Binding-site contacts:
Ligand atom C1 contacts residue GLN644 of chain 1.B at 3.8 Å.
Ligand atom C2 contacts residue ASN616 of chain 1.B at 2.4 Å.
Ligand atom C2 contacts residue GLN644 of chain 1.B at 4.4 Å.
Ligand atom O7 contacts residue ILE834 of chain 1.C at 3.7 Å.
Ligand atom C8 contacts residue ILE834 of chain 1.C at 3.5 Å (hydrophobic).
Ligand atom C5 contacts residue ASN616 of chain 1.B at 3.6 Å.
Ligand atom C7 contacts residue GLN644 of chain 1.B at 4.2 Å.
Ligand atom O5 contacts residue ASN616 of chain 1.B at 2.3 Å (h-bond).
Ligand atom C3 contacts residue ASN616 of chain 1.B at 3.7 Å.
Ligand atom C7 contacts residue ILE834 of chain 1.C at 3.9 Å (hydrophobic).
Ligand atom C8 contacts residue ARG646 of chain 1.B at 4.4 Å.
Ligand atom C7 contacts residue ASN616 of chain 1.B at 4.1 Å.
Ligand atom C1 contacts residue ASN616 of chain 1.B at 1.4 Å.
Ligand atom N2 contacts residue GLN644 of chain 1.B at 3.6 Å.
Ligand atom C8 contacts residue GLN644 of chain 1.B at 3.6 Å.
Ligand atom C8 contacts residue THR645 of chain 1.B at 3.8 Å.
Ligand atom N2 contacts residue ASN616 of chain 1.B at 3.0 Å (h-bond).
Ligand atom C4 contacts residue ASN616 of chain 1.B at 4.1 Å.

Sequence of chain 1.C:
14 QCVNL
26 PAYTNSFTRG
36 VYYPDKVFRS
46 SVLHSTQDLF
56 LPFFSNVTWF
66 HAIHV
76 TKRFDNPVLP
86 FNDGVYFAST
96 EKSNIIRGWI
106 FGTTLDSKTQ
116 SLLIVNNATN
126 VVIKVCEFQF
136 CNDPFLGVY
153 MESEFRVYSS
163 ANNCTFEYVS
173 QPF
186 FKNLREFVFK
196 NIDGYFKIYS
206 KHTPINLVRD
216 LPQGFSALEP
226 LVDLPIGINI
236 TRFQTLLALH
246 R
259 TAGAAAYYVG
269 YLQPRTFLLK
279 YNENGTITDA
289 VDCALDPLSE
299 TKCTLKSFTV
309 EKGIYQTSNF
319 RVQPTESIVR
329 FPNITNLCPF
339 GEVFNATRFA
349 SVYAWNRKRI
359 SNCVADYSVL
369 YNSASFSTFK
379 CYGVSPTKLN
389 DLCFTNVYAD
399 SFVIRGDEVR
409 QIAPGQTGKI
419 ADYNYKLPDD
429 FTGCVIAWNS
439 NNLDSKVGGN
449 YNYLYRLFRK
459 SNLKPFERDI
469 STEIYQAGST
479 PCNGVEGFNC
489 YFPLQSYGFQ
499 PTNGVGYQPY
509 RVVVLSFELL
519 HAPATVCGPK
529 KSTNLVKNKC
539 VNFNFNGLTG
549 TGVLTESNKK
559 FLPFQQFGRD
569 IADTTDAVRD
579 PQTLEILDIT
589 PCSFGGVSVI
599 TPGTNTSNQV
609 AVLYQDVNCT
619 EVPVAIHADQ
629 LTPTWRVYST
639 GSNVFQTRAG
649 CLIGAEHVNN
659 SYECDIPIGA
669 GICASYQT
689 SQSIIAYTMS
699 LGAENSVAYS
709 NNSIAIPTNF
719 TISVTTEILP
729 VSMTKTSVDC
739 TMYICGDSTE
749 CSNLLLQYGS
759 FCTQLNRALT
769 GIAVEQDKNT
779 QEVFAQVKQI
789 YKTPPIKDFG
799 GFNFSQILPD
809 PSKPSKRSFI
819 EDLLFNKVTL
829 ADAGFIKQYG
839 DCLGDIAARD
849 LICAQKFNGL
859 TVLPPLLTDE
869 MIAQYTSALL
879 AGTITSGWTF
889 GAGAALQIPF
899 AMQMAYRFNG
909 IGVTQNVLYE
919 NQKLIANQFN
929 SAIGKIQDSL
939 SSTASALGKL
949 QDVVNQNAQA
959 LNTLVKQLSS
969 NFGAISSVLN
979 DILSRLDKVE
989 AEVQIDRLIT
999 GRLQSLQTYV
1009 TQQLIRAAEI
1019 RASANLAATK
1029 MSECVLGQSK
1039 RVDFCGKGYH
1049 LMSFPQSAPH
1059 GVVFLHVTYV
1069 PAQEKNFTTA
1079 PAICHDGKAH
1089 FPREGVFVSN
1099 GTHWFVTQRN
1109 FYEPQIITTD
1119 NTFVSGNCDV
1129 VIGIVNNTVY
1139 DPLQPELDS

A small-molecule ligand and the protein it binds are described below.
Small molecule (SMILES): CC(=O)N[C@H]1[C@H](O[C@H]2[C@H](O)[C@@H](NC(C)=O)CO[C@@H]2CO)O[C@H](CO)[C@@H](O)[C@@H]1O

Sequence of chain 1.B:
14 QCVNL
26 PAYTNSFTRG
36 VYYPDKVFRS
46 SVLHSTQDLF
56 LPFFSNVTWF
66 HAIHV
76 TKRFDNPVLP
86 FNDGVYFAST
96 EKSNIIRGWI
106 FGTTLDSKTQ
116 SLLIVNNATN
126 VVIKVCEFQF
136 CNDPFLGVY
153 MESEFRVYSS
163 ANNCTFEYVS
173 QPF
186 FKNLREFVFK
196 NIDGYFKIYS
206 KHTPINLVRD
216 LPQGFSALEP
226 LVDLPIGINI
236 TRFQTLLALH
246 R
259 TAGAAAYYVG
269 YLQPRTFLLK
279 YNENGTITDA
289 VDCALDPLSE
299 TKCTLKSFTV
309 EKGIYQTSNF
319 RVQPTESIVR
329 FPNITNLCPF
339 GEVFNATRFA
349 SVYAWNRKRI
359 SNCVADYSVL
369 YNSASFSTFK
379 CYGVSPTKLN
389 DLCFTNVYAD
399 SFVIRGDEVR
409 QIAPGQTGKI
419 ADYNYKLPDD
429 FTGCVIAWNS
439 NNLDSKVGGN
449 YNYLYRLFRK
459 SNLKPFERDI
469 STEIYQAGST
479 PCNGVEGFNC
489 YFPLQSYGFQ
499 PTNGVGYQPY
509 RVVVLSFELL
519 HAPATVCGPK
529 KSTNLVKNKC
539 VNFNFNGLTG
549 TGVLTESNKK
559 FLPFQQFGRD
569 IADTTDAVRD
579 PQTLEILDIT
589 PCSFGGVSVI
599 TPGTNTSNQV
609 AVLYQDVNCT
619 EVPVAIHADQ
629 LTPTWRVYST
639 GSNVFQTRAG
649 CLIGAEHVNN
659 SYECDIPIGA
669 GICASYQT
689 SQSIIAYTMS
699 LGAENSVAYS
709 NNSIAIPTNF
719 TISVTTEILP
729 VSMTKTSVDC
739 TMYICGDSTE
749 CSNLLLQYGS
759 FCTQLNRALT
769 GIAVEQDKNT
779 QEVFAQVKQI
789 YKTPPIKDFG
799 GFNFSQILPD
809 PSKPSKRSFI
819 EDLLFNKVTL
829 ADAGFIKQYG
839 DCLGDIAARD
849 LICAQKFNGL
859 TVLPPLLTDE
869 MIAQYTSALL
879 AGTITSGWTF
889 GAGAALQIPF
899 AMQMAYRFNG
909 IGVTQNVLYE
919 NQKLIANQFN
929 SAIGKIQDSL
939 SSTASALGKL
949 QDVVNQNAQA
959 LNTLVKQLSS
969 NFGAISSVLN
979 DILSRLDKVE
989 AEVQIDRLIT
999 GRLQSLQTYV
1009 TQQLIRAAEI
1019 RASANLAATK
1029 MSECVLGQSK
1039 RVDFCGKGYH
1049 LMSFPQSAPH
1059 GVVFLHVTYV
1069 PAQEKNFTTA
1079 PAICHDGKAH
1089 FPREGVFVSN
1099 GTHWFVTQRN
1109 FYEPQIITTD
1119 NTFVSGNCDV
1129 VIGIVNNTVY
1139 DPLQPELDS